Sequence of chain 1.G:
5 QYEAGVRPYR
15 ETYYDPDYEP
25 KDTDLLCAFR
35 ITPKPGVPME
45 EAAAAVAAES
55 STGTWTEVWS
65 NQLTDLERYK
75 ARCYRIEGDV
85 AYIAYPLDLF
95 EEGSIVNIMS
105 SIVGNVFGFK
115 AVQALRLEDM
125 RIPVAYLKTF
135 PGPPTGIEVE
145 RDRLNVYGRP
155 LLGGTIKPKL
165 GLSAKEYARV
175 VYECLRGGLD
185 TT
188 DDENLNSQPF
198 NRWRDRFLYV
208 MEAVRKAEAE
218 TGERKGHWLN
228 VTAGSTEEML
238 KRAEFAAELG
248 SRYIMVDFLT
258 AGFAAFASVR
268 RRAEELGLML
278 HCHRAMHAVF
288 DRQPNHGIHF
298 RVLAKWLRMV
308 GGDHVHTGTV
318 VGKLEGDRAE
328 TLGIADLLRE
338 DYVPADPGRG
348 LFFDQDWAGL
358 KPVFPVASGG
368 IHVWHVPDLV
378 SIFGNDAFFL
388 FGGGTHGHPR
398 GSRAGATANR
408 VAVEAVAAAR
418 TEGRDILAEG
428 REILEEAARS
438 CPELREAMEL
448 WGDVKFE

Sequence of chain 2.F:
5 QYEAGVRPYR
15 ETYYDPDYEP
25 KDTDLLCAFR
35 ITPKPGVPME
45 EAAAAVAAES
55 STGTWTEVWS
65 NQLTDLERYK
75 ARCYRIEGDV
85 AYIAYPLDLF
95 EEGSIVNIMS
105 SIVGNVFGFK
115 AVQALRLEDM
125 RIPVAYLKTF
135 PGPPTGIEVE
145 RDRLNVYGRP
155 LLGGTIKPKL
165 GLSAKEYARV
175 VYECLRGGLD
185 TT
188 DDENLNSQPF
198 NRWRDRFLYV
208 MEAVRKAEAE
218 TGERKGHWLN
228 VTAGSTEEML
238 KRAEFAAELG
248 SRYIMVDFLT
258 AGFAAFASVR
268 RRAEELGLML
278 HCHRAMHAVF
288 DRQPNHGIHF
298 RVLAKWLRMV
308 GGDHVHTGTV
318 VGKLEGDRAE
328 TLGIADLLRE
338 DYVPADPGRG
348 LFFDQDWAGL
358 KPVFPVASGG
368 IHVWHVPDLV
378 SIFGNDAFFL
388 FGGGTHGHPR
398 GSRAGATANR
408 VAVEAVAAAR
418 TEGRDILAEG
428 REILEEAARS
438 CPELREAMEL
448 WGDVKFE

The small molecule below binds the protein below.
Small molecule (SMILES): O=C(O)[C@@](O)(COP(=O)(O)O)[C@H](O)[C@H](O)COP(=O)(O)O

Binding-site contacts:
Ligand atom O2P contacts residue THR58 of chain 2.F at 2.6 Å (h-bond).
Ligand atom O1P contacts residue THR58 of chain 2.F at 3.6 Å (h-bond).
Ligand atom O1 contacts residue LYS161 of chain 1.G at 3.2 Å (salt-bridge).
Ligand atom O6 contacts residue MG1 of chain 1.V at 1.9 Å.
Ligand atom O7 contacts residue LYS320 of chain 1.G at 3.0 Å (salt-bridge).
Ligand atom O6 contacts residue LYS163 of chain 1.G at 2.8 Å (salt-bridge).
Ligand atom P1 contacts residue THR58 of chain 2.F at 3.5 Å.
Ligand atom O4 contacts residue GLY366 of chain 1.G at 3.1 Å.
Ligand atom O2P contacts residue GLY390 of chain 1.G at 2.8 Å (h-bond).
Ligand atom O4 contacts residue SER365 of chain 1.G at 3.0 Å (h-bond).
Ligand atom O6 contacts residue ASN109 of chain 2.F at 3.0 Å (h-bond).
Ligand atom O1P contacts residue LYS320 of chain 1.G at 2.9 Å (salt-bridge).
Ligand atom O3 contacts residue GLU190 of chain 1.G at 3.1 Å (salt-bridge).
Ligand atom O1P contacts residue TRP59 of chain 2.F at 3.3 Å.
Ligand atom O6P contacts residue SER365 of chain 1.G at 3.3 Å (h-bond).
Ligand atom O7 contacts residue GLU53 of chain 2.F at 3.5 Å (salt-bridge).
Ligand atom C3 contacts residue MG1 of chain 1.V at 3.1 Å.
Ligand atom O3 contacts residue HIS280 of chain 1.G at 3.0 Å (h-bond).
Ligand atom O2 contacts residue MG1 of chain 1.V at 2.3 Å.
Ligand atom O2 contacts residue LYS161 of chain 1.G at 3.0 Å (salt-bridge).
Ligand atom O2 contacts residue THR159 of chain 1.G at 2.8 Å (h-bond).
Ligand atom O1P contacts residue GLY367 of chain 1.G at 2.9 Å (h-bond).
Ligand atom O4P contacts residue ARG281 of chain 1.G at 3.1 Å (salt-bridge).
Ligand atom O6 contacts residue ASP189 of chain 1.G at 2.9 Å (salt-bridge).
Ligand atom O2P contacts residue LYS161 of chain 1.G at 3.3 Å.
Ligand atom O2 contacts residue KCX187 of chain 1.G at 3.2 Å (h-bond).
Ligand atom O3P contacts residue GLY389 of chain 1.G at 3.0 Å (h-bond).
Ligand atom C contacts residue LYS161 of chain 1.G at 3.5 Å.
Ligand atom O5 contacts residue LEU321 of chain 1.G at 3.2 Å.
Ligand atom O6 contacts residue LYS161 of chain 1.G at 3.4 Å (salt-bridge).
Ligand atom O3 contacts residue KCX187 of chain 1.G at 2.5 Å (h-bond).
Ligand atom O5P contacts residue ARG281 of chain 1.G at 2.9 Å (salt-bridge).
Ligand atom O3 contacts residue MG1 of chain 1.V at 2.3 Å.
Ligand atom O1P contacts residue GLY366 of chain 1.G at 3.4 Å.
Ligand atom C2 contacts residue MG1 of chain 1.V at 2.9 Å.
Ligand atom O6P contacts residue HIS313 of chain 1.G at 2.7 Å (h-bond).
Ligand atom C3 contacts residue KCX187 of chain 1.G at 3.0 Å.
Ligand atom C contacts residue MG1 of chain 1.V at 2.8 Å.
Ligand atom O6 contacts residue GLU190 of chain 1.G at 3.0 Å (salt-bridge).
Ligand atom O2 contacts residue ASP189 of chain 1.G at 3.4 Å (salt-bridge).